A small-molecule ligand and the protein it binds are described below.
Small molecule (SMILES): N[C@@H](CCC(=O)O)C(=O)O

Binding-site contacts:
Ligand atom O contacts residue TYR231 of chain 1.B at 3.0 Å.
Ligand atom CB contacts residue TYR159 of chain 1.B at 4.3 Å (hydrophobic).
Ligand atom N contacts residue SER158 of chain 1.B at 4.1 Å.
Ligand atom CD contacts residue ARG77 of chain 1.B at 3.6 Å.
Ligand atom OE2 contacts residue SER158 of chain 1.B at 2.6 Å (h-bond).
Ligand atom N contacts residue THR183 of chain 1.B at 4.0 Å.
Ligand atom C contacts residue TYR159 of chain 1.B at 4.3 Å (hydrophobic).
Ligand atom CG contacts residue ARG73 of chain 1.B at 3.8 Å.
Ligand atom N contacts residue ALA181 of chain 1.B at 2.4 Å (h-bond).
Ligand atom OE1 contacts residue ARG73 of chain 1.B at 2.8 Å (salt-bridge).
Ligand atom OE2 contacts residue ARG77 of chain 1.B at 2.5 Å (salt-bridge).
Ligand atom O contacts residue SER160 of chain 1.B at 2.9 Å (h-bond).
Ligand atom OXT contacts residue TYR231 of chain 1.B at 4.4 Å.
Ligand atom C contacts residue SER160 of chain 1.B at 3.5 Å.
Ligand atom CD contacts residue SER158 of chain 1.B at 3.1 Å.
Ligand atom OE2 contacts residue ARG73 of chain 1.B at 2.7 Å (salt-bridge).
Ligand atom CA contacts residue ASP310 of chain 1.B at 3.4 Å.
Ligand atom O contacts residue ASP310 of chain 1.B at 4.2 Å.
Ligand atom CA contacts residue ALA181 of chain 1.B at 3.5 Å (hydrophobic).
Ligand atom CG contacts residue SER158 of chain 1.B at 3.4 Å.
Ligand atom O contacts residue ALA181 of chain 1.B at 3.9 Å.
Ligand atom OXT contacts residue TYR159 of chain 1.B at 3.2 Å.
Ligand atom OXT contacts residue ALA181 of chain 1.B at 4.2 Å.
Ligand atom OE2 contacts residue ALA181 of chain 1.B at 4.3 Å.
Ligand atom C contacts residue SER158 of chain 1.B at 4.0 Å.
Ligand atom CB contacts residue ALA181 of chain 1.B at 4.3 Å (hydrophobic).
Ligand atom N contacts residue ASP310 of chain 1.B at 3.0 Å (salt-bridge).
Ligand atom O contacts residue THR183 of chain 1.B at 3.8 Å.
Ligand atom CB contacts residue SER158 of chain 1.B at 4.0 Å.
Ligand atom OE1 contacts residue SER287 of chain 1.B at 3.8 Å.
Ligand atom CD contacts residue ARG73 of chain 1.B at 2.8 Å.
Ligand atom OXT contacts residue SER158 of chain 1.B at 3.4 Å (h-bond).
Ligand atom C contacts residue ALA181 of chain 1.B at 3.7 Å (hydrophobic).
Ligand atom OXT contacts residue SER160 of chain 1.B at 3.0 Å (h-bond).
Ligand atom CA contacts residue SER158 of chain 1.B at 4.3 Å.
Ligand atom OE1 contacts residue SER158 of chain 1.B at 3.9 Å.
Ligand atom OE1 contacts residue TYR159 of chain 1.B at 3.8 Å.
Ligand atom C contacts residue ASP310 of chain 1.B at 4.3 Å.
Ligand atom CG contacts residue ALA181 of chain 1.B at 3.7 Å (hydrophobic).
Ligand atom C contacts residue TYR231 of chain 1.B at 4.0 Å (hydrophobic).

Sequence of chain 1.B:
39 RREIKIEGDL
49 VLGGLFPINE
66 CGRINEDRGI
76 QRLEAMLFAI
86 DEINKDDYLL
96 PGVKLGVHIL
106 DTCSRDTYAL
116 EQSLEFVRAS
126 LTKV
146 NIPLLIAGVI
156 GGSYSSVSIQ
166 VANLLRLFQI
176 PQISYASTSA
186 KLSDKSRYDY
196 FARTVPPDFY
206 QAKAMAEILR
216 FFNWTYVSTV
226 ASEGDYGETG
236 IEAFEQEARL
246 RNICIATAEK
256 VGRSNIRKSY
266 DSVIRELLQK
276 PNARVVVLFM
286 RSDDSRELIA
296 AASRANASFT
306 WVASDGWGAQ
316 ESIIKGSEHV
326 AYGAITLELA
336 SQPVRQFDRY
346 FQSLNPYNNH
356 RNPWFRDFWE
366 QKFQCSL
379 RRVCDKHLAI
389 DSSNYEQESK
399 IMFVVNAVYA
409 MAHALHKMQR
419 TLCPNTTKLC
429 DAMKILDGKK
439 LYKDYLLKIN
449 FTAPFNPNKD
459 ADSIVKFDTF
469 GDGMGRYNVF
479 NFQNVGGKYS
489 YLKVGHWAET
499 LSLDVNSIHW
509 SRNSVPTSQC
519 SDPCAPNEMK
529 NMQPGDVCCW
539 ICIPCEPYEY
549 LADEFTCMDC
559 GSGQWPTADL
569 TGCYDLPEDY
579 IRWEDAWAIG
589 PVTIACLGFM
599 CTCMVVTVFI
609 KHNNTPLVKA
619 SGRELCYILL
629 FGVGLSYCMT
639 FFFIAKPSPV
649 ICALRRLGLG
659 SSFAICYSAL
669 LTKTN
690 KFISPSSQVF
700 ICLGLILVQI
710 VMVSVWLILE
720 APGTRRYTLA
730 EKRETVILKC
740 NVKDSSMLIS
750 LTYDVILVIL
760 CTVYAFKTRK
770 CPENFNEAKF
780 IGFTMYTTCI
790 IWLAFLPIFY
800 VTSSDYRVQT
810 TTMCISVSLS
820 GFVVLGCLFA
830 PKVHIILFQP